The protein below binds the small molecule below.
Small molecule (SMILES): CC(=O)N[C@@H]1[C@@H](O)[C@@H](OS(=O)(=O)O)[C@@H](CO)O[C@H]1O

Sequence of chain 1.A:
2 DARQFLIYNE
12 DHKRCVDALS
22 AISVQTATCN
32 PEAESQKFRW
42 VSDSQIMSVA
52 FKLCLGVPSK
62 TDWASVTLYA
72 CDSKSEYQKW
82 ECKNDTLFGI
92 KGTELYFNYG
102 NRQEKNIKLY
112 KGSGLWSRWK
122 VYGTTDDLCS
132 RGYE

Binding-site contacts:
Ligand atom C6 contacts residue LEU116 of chain 1.A at 3.7 Å (hydrophobic).
Ligand atom C4 contacts residue ASN102 of chain 1.A at 3.9 Å.
Ligand atom OSA contacts residue TYR111 of chain 1.A at 3.6 Å.
Ligand atom O4 contacts residue GLY115 of chain 1.A at 4.4 Å.
Ligand atom O7 contacts residue ASN102 of chain 1.A at 4.3 Å.
Ligand atom S contacts residue GLY115 of chain 1.A at 3.8 Å.
Ligand atom C3 contacts residue TRP117 of chain 1.A at 3.9 Å (hydrophobic).
Ligand atom OSB contacts residue ASN99 of chain 1.A at 3.2 Å (h-bond).
Ligand atom OSA contacts residue ASN99 of chain 1.A at 4.4 Å.
Ligand atom OSC contacts residue GLY115 of chain 1.A at 3.1 Å.
Ligand atom O3 contacts residue ASN102 of chain 1.A at 2.6 Å (h-bond).
Ligand atom C6 contacts residue GLY115 of chain 1.A at 4.5 Å.
Ligand atom OSC contacts residue LEU116 of chain 1.A at 3.4 Å (h-bond).
Ligand atom O6 contacts residue LEU116 of chain 1.A at 3.4 Å.
Ligand atom OSB contacts residue TRP117 of chain 1.A at 3.5 Å.
Ligand atom OSA contacts residue SER114 of chain 1.A at 3.5 Å (h-bond).
Ligand atom C5 contacts residue TRP117 of chain 1.A at 3.7 Å (hydrophobic).
Ligand atom O3 contacts residue TYR111 of chain 1.A at 4.0 Å.
Ligand atom C4 contacts residue TRP117 of chain 1.A at 3.4 Å (hydrophobic).
Ligand atom OSC contacts residue SER118 of chain 1.A at 4.0 Å.
Ligand atom S contacts residue ASN99 of chain 1.A at 4.2 Å.
Ligand atom S contacts residue TYR111 of chain 1.A at 4.2 Å.
Ligand atom OSA contacts residue GLY113 of chain 1.A at 3.2 Å.
Ligand atom C3 contacts residue ASN102 of chain 1.A at 3.4 Å.
Ligand atom OSC contacts residue TRP117 of chain 1.A at 3.0 Å (h-bond).
Ligand atom OSB contacts residue TYR111 of chain 1.A at 3.5 Å.
Ligand atom S contacts residue TRP117 of chain 1.A at 4.0 Å.
Ligand atom O6 contacts residue TRP117 of chain 1.A at 4.0 Å.
Ligand atom OSB contacts residue ASN102 of chain 1.A at 3.0 Å (h-bond).
Ligand atom OSA contacts residue GLY115 of chain 1.A at 3.1 Å (h-bond).
Ligand atom OSA contacts residue SER118 of chain 1.A at 4.1 Å.
Ligand atom S contacts residue ASN102 of chain 1.A at 4.5 Å.
Ligand atom O3 contacts residue TRP117 of chain 1.A at 4.3 Å.
Ligand atom OSC contacts residue ASN99 of chain 1.A at 4.3 Å.
Ligand atom C6 contacts residue TRP117 of chain 1.A at 3.4 Å (hydrophobic).